A protein and the small-molecule ligand that binds it are described below.
Small molecule (SMILES): CC[C@H](C)[C@H](NC(=O)[C@H](CO)NC(=O)[C@H](CCCN=C(N)N)NC(=O)[C@@H](NC(=O)[C@@H]1CCCN1C(=O)[C@@H]1CCCN1C(=O)[C@H](C)N)C(C)C)C(=O)N[C@H](C=O)Cc1ccc(O)cc1

Sequence of chain 1.U:
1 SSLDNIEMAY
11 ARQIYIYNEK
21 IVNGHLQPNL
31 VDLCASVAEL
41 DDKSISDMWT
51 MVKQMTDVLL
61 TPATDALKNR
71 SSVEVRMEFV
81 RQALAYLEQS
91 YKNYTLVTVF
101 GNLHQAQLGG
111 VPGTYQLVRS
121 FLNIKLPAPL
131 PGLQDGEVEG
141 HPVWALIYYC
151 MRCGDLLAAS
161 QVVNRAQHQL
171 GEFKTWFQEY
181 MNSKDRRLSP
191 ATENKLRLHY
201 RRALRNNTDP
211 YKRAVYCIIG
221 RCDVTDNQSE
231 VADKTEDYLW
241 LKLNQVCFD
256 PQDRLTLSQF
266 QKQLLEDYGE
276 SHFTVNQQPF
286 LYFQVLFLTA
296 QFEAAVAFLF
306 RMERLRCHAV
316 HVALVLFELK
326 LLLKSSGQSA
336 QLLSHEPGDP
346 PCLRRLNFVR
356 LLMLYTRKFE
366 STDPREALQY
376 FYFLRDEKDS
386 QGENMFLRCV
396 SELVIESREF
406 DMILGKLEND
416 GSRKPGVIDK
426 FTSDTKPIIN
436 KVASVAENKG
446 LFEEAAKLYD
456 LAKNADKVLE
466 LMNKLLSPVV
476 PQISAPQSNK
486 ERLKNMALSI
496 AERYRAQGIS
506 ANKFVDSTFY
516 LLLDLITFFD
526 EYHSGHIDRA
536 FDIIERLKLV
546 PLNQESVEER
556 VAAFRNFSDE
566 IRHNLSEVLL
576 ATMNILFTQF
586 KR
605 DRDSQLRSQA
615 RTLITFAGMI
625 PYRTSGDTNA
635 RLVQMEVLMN

Binding-site contacts:
Ligand atom O contacts residue THR235 of chain 1.U at 3.1 Å (h-bond).
Ligand atom O contacts residue ASN281 of chain 1.U at 2.6 Å (h-bond).
Ligand atom C contacts residue THR235 of chain 1.U at 3.6 Å.
Ligand atom CG1 contacts residue TYR94 of chain 1.U at 3.8 Å (hydrophobic).
Ligand atom CB contacts residue HIS277 of chain 1.U at 3.7 Å.
Ligand atom O contacts residue LYS234 of chain 1.U at 3.6 Å.
Ligand atom C contacts residue ASN281 of chain 1.U at 3.8 Å.
Ligand atom C contacts residue TYR94 of chain 1.U at 4.0 Å (hydrophobic).
Ligand atom CA contacts residue ASN227 of chain 1.U at 3.7 Å.
Ligand atom N contacts residue ASN227 of chain 1.U at 3.0 Å (h-bond).
Ligand atom CD1 contacts residue TYR94 of chain 1.U at 3.5 Å (hydrophobic).
Ligand atom CG1 contacts residue VAL280 of chain 1.U at 4.0 Å (hydrophobic).
Ligand atom C contacts residue LEU286 of chain 1.U at 3.8 Å (hydrophobic).
Ligand atom CG contacts residue HIS277 of chain 1.U at 3.8 Å.
Ligand atom N contacts residue TYR273 of chain 1.U at 3.9 Å.
Ligand atom CG2 contacts residue ASN281 of chain 1.U at 3.6 Å.
Ligand atom CG2 contacts residue GLU236 of chain 1.U at 3.3 Å.
Ligand atom CG contacts residue LYS234 of chain 1.U at 3.3 Å.
Ligand atom O contacts residue TYR94 of chain 1.U at 2.9 Å.
Ligand atom C contacts residue THR235 of chain 1.U at 3.6 Å.
Ligand atom CA contacts residue THR235 of chain 1.U at 3.6 Å.
Ligand atom O contacts residue HIS277 of chain 1.U at 3.4 Å.
Ligand atom CD contacts residue TYR273 of chain 1.U at 3.3 Å (hydrophobic).
Ligand atom N contacts residue THR235 of chain 1.U at 3.5 Å (h-bond).
Ligand atom C contacts residue THR235 of chain 1.U at 3.6 Å.
Ligand atom CG2 contacts residue LEU286 of chain 1.U at 3.7 Å (hydrophobic).
Ligand atom CB contacts residue LEU286 of chain 1.U at 3.9 Å (hydrophobic).
Ligand atom O contacts residue LEU286 of chain 1.U at 3.2 Å.
Ligand atom CD1 contacts residue TYR91 of chain 1.U at 3.9 Å (hydrophobic).
Ligand atom CG contacts residue TYR273 of chain 1.U at 3.6 Å (hydrophobic).
Ligand atom O contacts residue THR235 of chain 1.U at 3.0 Å (h-bond).
Ligand atom CG2 contacts residue HIS277 of chain 1.U at 3.3 Å.
Ligand atom CB contacts residue TYR238 of chain 1.U at 3.6 Å (hydrophobic).
Ligand atom CB contacts residue ASP233 of chain 1.U at 3.0 Å.
Ligand atom CG2 contacts residue PHE278 of chain 1.U at 3.7 Å (hydrophobic).
Ligand atom CD contacts residue HIS277 of chain 1.U at 3.9 Å.
Ligand atom N contacts residue THR235 of chain 1.U at 3.9 Å.
Ligand atom O contacts residue ASN227 of chain 1.U at 3.6 Å.
Ligand atom C contacts residue ASN227 of chain 1.U at 3.5 Å.
Ligand atom CG contacts residue ASP233 of chain 1.U at 3.0 Å.